Sequence of chain 1.A:
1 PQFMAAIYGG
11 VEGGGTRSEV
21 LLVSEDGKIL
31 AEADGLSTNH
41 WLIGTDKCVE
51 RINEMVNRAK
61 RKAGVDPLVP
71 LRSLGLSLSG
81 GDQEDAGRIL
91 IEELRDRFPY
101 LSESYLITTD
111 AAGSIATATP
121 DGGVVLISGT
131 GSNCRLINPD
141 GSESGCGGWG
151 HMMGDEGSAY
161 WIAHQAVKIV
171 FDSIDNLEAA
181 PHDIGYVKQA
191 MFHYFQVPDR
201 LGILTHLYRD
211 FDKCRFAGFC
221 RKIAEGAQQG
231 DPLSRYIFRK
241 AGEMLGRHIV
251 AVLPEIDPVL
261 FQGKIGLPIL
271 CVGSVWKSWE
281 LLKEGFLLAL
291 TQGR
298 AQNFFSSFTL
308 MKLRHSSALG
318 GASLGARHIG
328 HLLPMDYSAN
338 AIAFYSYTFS

A protein and the small-molecule ligand that binds it are described below.
Small molecule (SMILES): CC(=O)N[C@@H]1[C@@H](O)[C@H](O)[C@@H](CO)O[C@H]1O

Sequence of chain 1.B:
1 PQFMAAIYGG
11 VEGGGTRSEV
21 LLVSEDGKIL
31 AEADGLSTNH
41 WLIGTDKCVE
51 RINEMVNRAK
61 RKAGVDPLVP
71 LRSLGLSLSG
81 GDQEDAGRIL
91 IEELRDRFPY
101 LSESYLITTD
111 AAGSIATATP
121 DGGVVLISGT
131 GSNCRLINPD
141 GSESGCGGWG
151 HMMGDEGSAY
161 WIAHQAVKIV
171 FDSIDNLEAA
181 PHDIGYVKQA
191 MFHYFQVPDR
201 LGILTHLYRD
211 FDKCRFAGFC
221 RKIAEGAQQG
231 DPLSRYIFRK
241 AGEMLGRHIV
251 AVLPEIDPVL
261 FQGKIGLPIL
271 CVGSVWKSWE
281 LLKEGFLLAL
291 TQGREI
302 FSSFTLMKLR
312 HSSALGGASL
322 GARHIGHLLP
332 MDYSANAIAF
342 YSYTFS

Binding-site contacts:
Ligand atom O6 contacts residue ASP110 of chain 1.B at 3.9 Å.
Ligand atom C8 contacts residue TRP41 of chain 1.B at 3.5 Å (hydrophobic).
Ligand atom C8 contacts residue TRP149 of chain 1.B at 3.5 Å (hydrophobic).
Ligand atom C7 contacts residue GLY148 of chain 1.B at 3.8 Å.
Ligand atom O1 contacts residue GLY148 of chain 1.B at 3.2 Å.
Ligand atom O5 contacts residue ASP155 of chain 1.B at 3.8 Å.
Ligand atom C8 contacts residue GLY150 of chain 1.B at 3.7 Å.
Ligand atom C6 contacts residue ILE127 of chain 1.B at 3.6 Å (hydrophobic).
Ligand atom C1 contacts residue ASP155 of chain 1.B at 3.4 Å.
Ligand atom C3 contacts residue GOL1 of chain 1.H at 3.8 Å.
Ligand atom O5 contacts residue GLY131 of chain 1.B at 3.6 Å.
Ligand atom O1 contacts residue SER132 of chain 1.B at 3.0 Å (h-bond).
Ligand atom C8 contacts residue TYR208 of chain 1.A at 3.8 Å (hydrophobic).
Ligand atom C2 contacts residue GLY148 of chain 1.B at 3.7 Å.
Ligand atom C8 contacts residue GLY148 of chain 1.B at 3.8 Å.
Ligand atom C7 contacts residue TRP41 of chain 1.B at 3.6 Å (hydrophobic).
Ligand atom C3 contacts residue GLY148 of chain 1.B at 3.6 Å.
Ligand atom O1 contacts residue GLY150 of chain 1.B at 3.2 Å (h-bond).
Ligand atom O3 contacts residue GLY80 of chain 1.B at 3.6 Å (h-bond).
Ligand atom O4 contacts residue ASN133 of chain 1.B at 2.9 Å (h-bond).
Ligand atom O3 contacts residue SER79 of chain 1.B at 3.7 Å.
Ligand atom O5 contacts residue SER132 of chain 1.B at 3.9 Å.
Ligand atom O1 contacts residue ASP155 of chain 1.B at 2.7 Å (salt-bridge).
Ligand atom C6 contacts residue ASP110 of chain 1.B at 3.9 Å.
Ligand atom O4 contacts residue ASP110 of chain 1.B at 2.6 Å (salt-bridge).
Ligand atom C7 contacts residue GOL1 of chain 1.H at 3.8 Å.
Ligand atom N2 contacts residue GLY150 of chain 1.B at 3.6 Å.
Ligand atom O1 contacts residue TRP149 of chain 1.B at 3.7 Å.
Ligand atom C1 contacts residue GLY150 of chain 1.B at 3.9 Å.
Ligand atom C4 contacts residue ASP110 of chain 1.B at 3.3 Å.
Ligand atom C4 contacts residue ASN133 of chain 1.B at 3.9 Å.
Ligand atom N2 contacts residue GOL1 of chain 1.H at 3.5 Å.
Ligand atom C8 contacts residue GOL1 of chain 1.H at 3.5 Å.
Ligand atom O3 contacts residue GOL1 of chain 1.H at 2.7 Å (h-bond).
Ligand atom O7 contacts residue ASN39 of chain 1.B at 3.2 Å (h-bond).
Ligand atom C7 contacts residue GLY150 of chain 1.B at 3.7 Å.
Ligand atom O7 contacts residue TRP41 of chain 1.B at 3.4 Å.
Ligand atom N2 contacts residue GLY148 of chain 1.B at 2.9 Å (h-bond).
Ligand atom C6 contacts residue GLY131 of chain 1.B at 3.8 Å.
Ligand atom C5 contacts residue SER132 of chain 1.B at 3.6 Å.